Sequence of chain 1.A:
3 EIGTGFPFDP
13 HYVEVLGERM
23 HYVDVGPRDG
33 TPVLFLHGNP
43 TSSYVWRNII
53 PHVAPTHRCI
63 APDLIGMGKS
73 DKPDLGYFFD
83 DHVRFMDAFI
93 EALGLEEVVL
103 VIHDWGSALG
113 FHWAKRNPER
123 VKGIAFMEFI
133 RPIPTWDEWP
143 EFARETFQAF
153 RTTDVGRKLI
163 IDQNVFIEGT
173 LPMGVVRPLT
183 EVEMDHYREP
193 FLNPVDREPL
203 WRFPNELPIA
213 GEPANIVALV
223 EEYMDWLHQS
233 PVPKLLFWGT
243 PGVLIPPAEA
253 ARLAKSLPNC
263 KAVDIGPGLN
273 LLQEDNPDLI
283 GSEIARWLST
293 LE

A protein and the small-molecule ligand that binds it are described below.
Small molecule (SMILES): CN(C)c1ccc(/C=C/c2cc[n+](CCCCCCCCl)cc2)cc1

Binding-site contacts:
Ligand atom C14 contacts residue VAL245 of chain 1.A at 4.2 Å (hydrophobic).
Ligand atom C09 contacts residue THR148 of chain 1.A at 3.9 Å.
Ligand atom C24 contacts residue PHE144 of chain 1.A at 3.4 Å (hydrophobic).
Ligand atom C24 contacts residue MET175 of chain 1.A at 4.3 Å (hydrophobic).
Ligand atom C09 contacts residue MET175 of chain 1.A at 3.4 Å (hydrophobic).
Ligand atom C15 contacts residue THR172 of chain 1.A at 4.3 Å.
Ligand atom C16 contacts residue ASN272 of chain 1.A at 3.7 Å.
Ligand atom C19 contacts residue LEU246 of chain 1.A at 4.1 Å (hydrophobic).
Ligand atom C18 contacts residue ASP106 of chain 1.A at 2.9 Å.
Ligand atom C23 contacts residue MET175 of chain 1.A at 4.0 Å (hydrophobic).
Ligand atom C20 contacts residue ASN41 of chain 1.A at 4.3 Å.
Ligand atom C09 contacts residue PHE144 of chain 1.A at 3.7 Å (hydrophobic).
Ligand atom C11 contacts residue ALA145 of chain 1.A at 3.8 Å (hydrophobic).
Ligand atom C19 contacts residue ASP106 of chain 1.A at 2.3 Å.
Ligand atom C16 contacts residue VAL245 of chain 1.A at 4.3 Å (hydrophobic).
Ligand atom C12 contacts residue ALA145 of chain 1.A at 3.9 Å (hydrophobic).
Ligand atom C07 contacts residue THR148 of chain 1.A at 3.4 Å.
Ligand atom C15 contacts residue VAL245 of chain 1.A at 4.2 Å (hydrophobic).
Ligand atom C17 contacts residue ASP106 of chain 1.A at 4.3 Å.
Ligand atom C22 contacts residue THR172 of chain 1.A at 3.5 Å.
Ligand atom C06 contacts residue MET175 of chain 1.A at 4.3 Å (hydrophobic).
Ligand atom C17 contacts residue PHE149 of chain 1.A at 4.1 Å (hydrophobic).
Ligand atom C08 contacts residue MET175 of chain 1.A at 3.2 Å (hydrophobic).
Ligand atom C08 contacts residue THR148 of chain 1.A at 3.4 Å.
Ligand atom C24 contacts residue THR148 of chain 1.A at 3.8 Å.
Ligand atom C18 contacts residue ASN272 of chain 1.A at 3.4 Å.
Ligand atom C10 contacts residue MET175 of chain 1.A at 3.8 Å (hydrophobic).
Ligand atom C07 contacts residue PHE144 of chain 1.A at 4.3 Å (hydrophobic).
Ligand atom C11 contacts residue PHE144 of chain 1.A at 3.7 Å (hydrophobic).
Ligand atom C14 contacts residue GLY176 of chain 1.A at 4.0 Å.
Ligand atom C06 contacts residue THR148 of chain 1.A at 3.7 Å.
Ligand atom C17 contacts residue ASN272 of chain 1.A at 4.0 Å.
Ligand atom C25 contacts residue PHE144 of chain 1.A at 3.6 Å (hydrophobic).
Ligand atom C07 contacts residue MET175 of chain 1.A at 3.7 Å (hydrophobic).
Ligand atom C23 contacts residue THR172 of chain 1.A at 4.1 Å.
Ligand atom C10 contacts residue PHE144 of chain 1.A at 4.2 Å (hydrophobic).
Ligand atom C20 contacts residue ASP106 of chain 1.A at 1.4 Å.
Ligand atom C15 contacts residue PHE149 of chain 1.A at 4.2 Å (hydrophobic).
Ligand atom C20 contacts residue TRP107 of chain 1.A at 4.1 Å (hydrophobic).
Ligand atom C22 contacts residue MET175 of chain 1.A at 4.2 Å (hydrophobic).